Binding-site contacts:
Ligand atom N contacts residue ARG34 of chain 58.A at 3.7 Å.
Ligand atom CB contacts residue SER24 of chain 58.A at 3.8 Å.
Ligand atom O contacts residue ARG34 of chain 58.A at 2.8 Å (salt-bridge).
Ligand atom CB contacts residue ARG35 of chain 58.A at 3.4 Å.
Ligand atom CA contacts residue ASP229 of chain 58.A at 3.8 Å.
Ligand atom N contacts residue ASP229 of chain 58.A at 2.8 Å (salt-bridge).
Ligand atom CE contacts residue VAL37 of chain 58.A at 3.7 Å (hydrophobic).
Ligand atom CB contacts residue VAL39 of chain 58.A at 3.8 Å (hydrophobic).
Ligand atom O contacts residue ILE232 of chain 58.A at 3.6 Å (h-bond).
Ligand atom CA contacts residue SER231 of chain 58.A at 3.6 Å.
Ligand atom O contacts residue ASN2 of chain 58.A at 3.8 Å.
Ligand atom N contacts residue ILE230 of chain 58.A at 3.1 Å (h-bond).
Ligand atom CA contacts residue ASP229 of chain 58.A at 3.6 Å.
Ligand atom CG2 contacts residue LEU31 of chain 58.A at 3.8 Å (hydrophobic).
Ligand atom CA contacts residue ARG35 of chain 58.A at 3.8 Å.
Ligand atom CD1 contacts residue ILE230 of chain 58.A at 3.5 Å (hydrophobic).
Ligand atom O contacts residue SER231 of chain 58.A at 3.2 Å.
Ligand atom CG contacts residue ILE230 of chain 58.A at 3.6 Å (hydrophobic).
Ligand atom CD1 contacts residue LEU27 of chain 58.A at 3.8 Å (hydrophobic).
Ligand atom CD1 contacts residue LYS28 of chain 58.A at 3.4 Å.
Ligand atom CD2 contacts residue SER24 of chain 58.A at 3.5 Å.
Ligand atom CD2 contacts residue GLU20 of chain 58.A at 3.6 Å.
Ligand atom N contacts residue ARG34 of chain 58.A at 3.4 Å (salt-bridge).
Ligand atom CD1 contacts residue LEU27 of chain 58.A at 3.6 Å (hydrophobic).
Ligand atom OG contacts residue ARG34 of chain 58.A at 3.7 Å.
Ligand atom CD1 contacts residue LEU31 of chain 58.A at 3.6 Å (hydrophobic).
Ligand atom CE contacts residue VAL36 of chain 58.A at 3.7 Å (hydrophobic).
Ligand atom CB contacts residue ILE230 of chain 58.A at 3.6 Å (hydrophobic).
Ligand atom CE contacts residue ARG35 of chain 58.A at 3.8 Å.
Ligand atom N contacts residue ASP229 of chain 58.A at 3.2 Å (salt-bridge).
Ligand atom O contacts residue LEU4 of chain 58.A at 3.7 Å.
Ligand atom N contacts residue ARG34 of chain 58.A at 3.9 Å.
Ligand atom C contacts residue ARG34 of chain 58.A at 3.7 Å.
Ligand atom CA contacts residue ARG6 of chain 58.A at 3.7 Å.
Ligand atom NZ contacts residue THR217 of chain 58.A at 3.8 Å.
Ligand atom C contacts residue SER231 of chain 58.A at 3.8 Å.
Ligand atom CG contacts residue ARG35 of chain 58.A at 3.1 Å.
Ligand atom OG contacts residue ASP229 of chain 58.A at 3.6 Å.
Ligand atom C contacts residue ASP229 of chain 58.A at 3.8 Å.
Ligand atom O contacts residue ARG6 of chain 58.A at 3.4 Å (salt-bridge).

Sequence of chain 58.A:
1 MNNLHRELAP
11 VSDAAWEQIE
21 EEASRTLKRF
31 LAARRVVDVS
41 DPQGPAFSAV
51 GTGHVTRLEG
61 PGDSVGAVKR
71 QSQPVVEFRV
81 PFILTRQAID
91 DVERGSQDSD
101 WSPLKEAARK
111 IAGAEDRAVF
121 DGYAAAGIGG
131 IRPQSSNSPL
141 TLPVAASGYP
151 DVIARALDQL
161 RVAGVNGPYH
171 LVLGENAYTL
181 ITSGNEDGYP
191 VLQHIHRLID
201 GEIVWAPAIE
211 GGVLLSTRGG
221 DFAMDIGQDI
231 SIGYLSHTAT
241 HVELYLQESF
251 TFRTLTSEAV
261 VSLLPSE

The small molecule below binds the protein below.
Small molecule (SMILES): CC[C@H](C)[C@H](NC(=O)[C@H](CC(N)=O)NC(=O)[C@H](CC(C)C)NC(=O)[C@H](CO)NC(=O)CNC(=O)[C@@H](N)CO)C(=O)NCC(=O)N[C@@H](CO)C(=O)N[C@@H](CC(C)C)C(=O)N[C@H](C=O)CCCCN